Binding-site contacts:
Ligand atom OAA contacts residue PRO240 of chain 1.A at 3.8 Å.
Ligand atom CAM contacts residue GLY213 of chain 1.A at 3.2 Å.
Ligand atom OAQ contacts residue TYR238 of chain 1.A at 3.4 Å.
Ligand atom CAW contacts residue MG1 of chain 1.G at 3.0 Å.
Ligand atom OAD contacts residue ASP211 of chain 1.A at 3.3 Å (salt-bridge).
Ligand atom CAZ contacts residue MG1 of chain 1.G at 3.5 Å.
Ligand atom CAV contacts residue PRO240 of chain 1.A at 3.7 Å (hydrophobic).
Ligand atom CAU contacts residue PRO240 of chain 1.A at 3.9 Å (hydrophobic).
Ligand atom OAD contacts residue MG1 of chain 1.H at 2.2 Å.
Ligand atom CAS contacts residue MG1 of chain 1.G at 3.0 Å.
Ligand atom CAT contacts residue PRO240 of chain 1.A at 3.7 Å (hydrophobic).
Ligand atom CAH contacts residue GLN241 of chain 1.A at 3.3 Å.
Ligand atom CAI contacts residue PRO240 of chain 1.A at 3.6 Å (hydrophobic).
Ligand atom FAG contacts residue GLU247 of chain 1.A at 3.1 Å.
Ligand atom CBA contacts residue GLU247 of chain 1.A at 3.3 Å.
Ligand atom OAC contacts residue GLU247 of chain 1.A at 2.5 Å (salt-bridge).
Ligand atom CAS contacts residue ASP211 of chain 1.A at 3.9 Å.
Ligand atom CAH contacts residue PRO240 of chain 1.A at 3.7 Å (hydrophobic).
Ligand atom CAL contacts residue ASN212 of chain 1.A at 3.6 Å.
Ligand atom CAW contacts residue GLU247 of chain 1.A at 3.6 Å.
Ligand atom FAE contacts residue GLN241 of chain 1.A at 2.5 Å.
Ligand atom CAY contacts residue PRO240 of chain 1.A at 3.9 Å (hydrophobic).
Ligand atom OAC contacts residue ASP159 of chain 1.A at 3.8 Å.
Ligand atom CBC contacts residue GLY213 of chain 1.A at 3.8 Å.
Ligand atom CAR contacts residue PRO240 of chain 1.A at 4.0 Å (hydrophobic).
Ligand atom CAM contacts residue ASN212 of chain 1.A at 3.3 Å.
Ligand atom CAW contacts residue MG1 of chain 1.H at 2.7 Å.
Ligand atom CBC contacts residue ASP211 of chain 1.A at 4.0 Å.
Ligand atom OAC contacts residue MG1 of chain 1.H at 1.8 Å.
Ligand atom OAD contacts residue GLU247 of chain 1.A at 3.1 Å (salt-bridge).
Ligand atom OAB contacts residue ASP211 of chain 1.A at 3.3 Å (salt-bridge).
Ligand atom OAD contacts residue MG1 of chain 1.G at 1.9 Å.
Ligand atom CAM contacts residue ASP211 of chain 1.A at 3.7 Å.
Ligand atom NAP contacts residue GLU247 of chain 1.A at 3.9 Å.
Ligand atom OAB contacts residue MG1 of chain 1.G at 2.1 Å.
Ligand atom OAD contacts residue ASP159 of chain 1.A at 2.9 Å (salt-bridge).
Ligand atom CAT contacts residue GLN241 of chain 1.A at 3.2 Å.
Ligand atom CAL contacts residue TYR238 of chain 1.A at 4.0 Å (hydrophobic).
Ligand atom CBA contacts residue MG1 of chain 1.H at 2.5 Å.
Ligand atom CAX contacts residue MG1 of chain 1.H at 3.9 Å.

Sequence of chain 1.A:
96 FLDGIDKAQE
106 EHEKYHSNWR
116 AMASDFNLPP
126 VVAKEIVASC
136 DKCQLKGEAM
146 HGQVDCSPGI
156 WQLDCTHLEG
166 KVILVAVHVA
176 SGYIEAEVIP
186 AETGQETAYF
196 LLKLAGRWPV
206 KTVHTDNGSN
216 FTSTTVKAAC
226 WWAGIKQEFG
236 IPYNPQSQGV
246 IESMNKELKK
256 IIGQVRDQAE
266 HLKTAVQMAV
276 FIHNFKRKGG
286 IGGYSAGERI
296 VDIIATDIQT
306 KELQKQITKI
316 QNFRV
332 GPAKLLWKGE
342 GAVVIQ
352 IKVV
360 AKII

This protein binds this small molecule.
Small molecule (SMILES): O=C(NCc1c(F)cc(F)cc1F)c1cn2c(c(O)c1=O)C(=O)N1[C@H]3CC[C@H](C3)O[C@@H]1C2